The protein below binds the small molecule below.
Small molecule (SMILES): CC(=O)N[C@@H]1[C@@H](O)[C@H](O)[C@@H](CO)O[C@H]1O

Sequence of chain 1.B:
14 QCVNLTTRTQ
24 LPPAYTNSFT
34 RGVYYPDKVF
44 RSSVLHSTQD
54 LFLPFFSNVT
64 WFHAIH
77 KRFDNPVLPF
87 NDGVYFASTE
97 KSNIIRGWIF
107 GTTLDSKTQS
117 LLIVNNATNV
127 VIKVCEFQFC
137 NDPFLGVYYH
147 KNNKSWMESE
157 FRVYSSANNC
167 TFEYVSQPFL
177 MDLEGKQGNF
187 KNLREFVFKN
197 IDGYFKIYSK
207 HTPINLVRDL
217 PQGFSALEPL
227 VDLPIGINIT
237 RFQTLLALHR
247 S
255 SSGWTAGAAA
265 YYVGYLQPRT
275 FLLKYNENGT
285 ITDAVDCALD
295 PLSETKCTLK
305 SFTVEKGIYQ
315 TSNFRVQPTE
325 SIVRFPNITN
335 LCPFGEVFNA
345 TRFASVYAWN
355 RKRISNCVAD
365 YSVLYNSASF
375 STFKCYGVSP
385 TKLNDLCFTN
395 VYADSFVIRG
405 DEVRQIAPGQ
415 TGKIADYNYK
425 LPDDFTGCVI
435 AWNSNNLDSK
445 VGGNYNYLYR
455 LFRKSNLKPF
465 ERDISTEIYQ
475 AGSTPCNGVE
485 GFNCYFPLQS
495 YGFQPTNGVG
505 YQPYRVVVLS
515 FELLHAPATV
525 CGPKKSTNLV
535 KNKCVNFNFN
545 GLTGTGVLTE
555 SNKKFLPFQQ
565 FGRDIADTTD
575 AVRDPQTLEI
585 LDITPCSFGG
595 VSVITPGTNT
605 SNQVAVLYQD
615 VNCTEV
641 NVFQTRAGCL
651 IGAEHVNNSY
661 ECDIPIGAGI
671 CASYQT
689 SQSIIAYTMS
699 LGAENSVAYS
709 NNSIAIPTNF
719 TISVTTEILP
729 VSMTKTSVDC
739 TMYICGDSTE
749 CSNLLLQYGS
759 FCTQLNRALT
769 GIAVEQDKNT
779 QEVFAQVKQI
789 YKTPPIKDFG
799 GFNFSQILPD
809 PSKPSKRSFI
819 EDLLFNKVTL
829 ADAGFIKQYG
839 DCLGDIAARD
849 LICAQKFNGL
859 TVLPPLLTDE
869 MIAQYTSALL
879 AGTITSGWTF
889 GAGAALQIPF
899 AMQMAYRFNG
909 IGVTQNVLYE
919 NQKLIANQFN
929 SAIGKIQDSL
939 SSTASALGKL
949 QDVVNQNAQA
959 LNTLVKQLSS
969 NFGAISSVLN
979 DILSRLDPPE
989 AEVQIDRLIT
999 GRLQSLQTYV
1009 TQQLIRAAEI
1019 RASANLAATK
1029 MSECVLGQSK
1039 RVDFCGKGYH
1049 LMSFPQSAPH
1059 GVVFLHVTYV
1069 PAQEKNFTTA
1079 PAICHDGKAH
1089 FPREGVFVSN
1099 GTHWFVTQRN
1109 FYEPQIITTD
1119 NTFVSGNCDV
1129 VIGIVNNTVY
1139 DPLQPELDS

Binding-site contacts:
Ligand atom C5 contacts residue ASN61 of chain 1.B at 3.6 Å.
Ligand atom C1 contacts residue TYR28 of chain 1.B at 3.4 Å (hydrophobic).
Ligand atom O5 contacts residue TYR28 of chain 1.B at 3.6 Å.
Ligand atom C5 contacts residue TYR28 of chain 1.B at 3.6 Å (hydrophobic).
Ligand atom C8 contacts residue ASN30 of chain 1.B at 4.2 Å.
Ligand atom C2 contacts residue TYR28 of chain 1.B at 4.5 Å (hydrophobic).
Ligand atom C3 contacts residue ASN61 of chain 1.B at 3.8 Å.
Ligand atom C8 contacts residue ASN61 of chain 1.B at 4.1 Å.
Ligand atom C2 contacts residue ASN61 of chain 1.B at 2.6 Å.
Ligand atom C8 contacts residue THR29 of chain 1.B at 4.1 Å.
Ligand atom C3 contacts residue TYR28 of chain 1.B at 4.5 Å (hydrophobic).
Ligand atom C4 contacts residue ASN61 of chain 1.B at 4.2 Å.
Ligand atom N2 contacts residue TYR28 of chain 1.B at 4.3 Å.
Ligand atom C7 contacts residue ASN61 of chain 1.B at 3.6 Å.
Ligand atom O7 contacts residue ASN61 of chain 1.B at 4.3 Å.
Ligand atom C1 contacts residue ASN61 of chain 1.B at 1.4 Å.
Ligand atom O5 contacts residue ASN61 of chain 1.B at 2.4 Å (h-bond).
Ligand atom C6 contacts residue TYR28 of chain 1.B at 4.2 Å (hydrophobic).
Ligand atom O6 contacts residue TYR28 of chain 1.B at 3.4 Å.
Ligand atom N2 contacts residue ASN61 of chain 1.B at 2.9 Å (h-bond).